Sequence of chain 1.A:
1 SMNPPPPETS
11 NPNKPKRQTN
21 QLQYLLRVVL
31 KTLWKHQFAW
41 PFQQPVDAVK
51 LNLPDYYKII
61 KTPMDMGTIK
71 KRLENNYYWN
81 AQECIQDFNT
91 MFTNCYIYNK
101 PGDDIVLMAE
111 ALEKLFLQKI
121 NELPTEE

Binding-site contacts:
Ligand atom C13 contacts residue ILE105 of chain 1.A at 4.0 Å (hydrophobic).
Ligand atom C14 contacts residue PRO41 of chain 1.A at 3.8 Å (hydrophobic).
Ligand atom C25 contacts residue PRO41 of chain 1.A at 4.0 Å (hydrophobic).
Ligand atom C10 contacts residue LEU53 of chain 1.A at 3.9 Å (hydrophobic).
Ligand atom C28 contacts residue PHE42 of chain 1.A at 3.7 Å (hydrophobic).
Ligand atom C17 contacts residue EDO1 of chain 1.D at 3.9 Å.
Ligand atom C9 contacts residue EDO1 of chain 1.D at 3.9 Å.
Ligand atom O1 contacts residue LEU53 of chain 1.A at 3.6 Å.
Ligand atom C10 contacts residue ASN99 of chain 1.A at 3.4 Å.
Ligand atom C21 contacts residue LEU51 of chain 1.A at 3.7 Å (hydrophobic).
Ligand atom N3 contacts residue ILE105 of chain 1.A at 3.8 Å.
Ligand atom N5 contacts residue ILE105 of chain 1.A at 4.0 Å.
Ligand atom C21 contacts residue TRP40 of chain 1.A at 4.0 Å (hydrophobic).
Ligand atom C24 contacts residue LEU51 of chain 1.A at 3.8 Å (hydrophobic).
Ligand atom C14 contacts residue TRP40 of chain 1.A at 3.7 Å (hydrophobic).
Ligand atom O4 contacts residue TRP40 of chain 1.A at 3.4 Å.
Ligand atom C28 contacts residue VAL46 of chain 1.A at 4.0 Å (hydrophobic).
Ligand atom C24 contacts residue PRO41 of chain 1.A at 3.4 Å (hydrophobic).
Ligand atom C16 contacts residue MET108 of chain 1.A at 4.0 Å (hydrophobic).
Ligand atom C26 contacts residue ILE105 of chain 1.A at 4.0 Å (hydrophobic).
Ligand atom N5 contacts residue ASN99 of chain 1.A at 3.1 Å (h-bond).
Ligand atom C23 contacts residue LEU51 of chain 1.A at 3.6 Å (hydrophobic).
Ligand atom C20 contacts residue LEU51 of chain 1.A at 4.0 Å (hydrophobic).
Ligand atom N1 contacts residue LEU53 of chain 1.A at 3.8 Å.
Ligand atom CL1 contacts residue EDO1 of chain 1.D at 4.0 Å.
Ligand atom C14 contacts residue ILE105 of chain 1.A at 3.6 Å (hydrophobic).
Ligand atom C15 contacts residue PRO41 of chain 1.A at 4.0 Å (hydrophobic).
Ligand atom N4 contacts residue ILE105 of chain 1.A at 3.8 Å.
Ligand atom C15 contacts residue TRP40 of chain 1.A at 3.4 Å (hydrophobic).
Ligand atom C2 contacts residue LEU53 of chain 1.A at 3.9 Å (hydrophobic).
Ligand atom C23 contacts residue PRO41 of chain 1.A at 3.4 Å (hydrophobic).
Ligand atom N6 contacts residue ASN99 of chain 1.A at 3.6 Å.
Ligand atom CL1 contacts residue MET108 of chain 1.A at 3.9 Å.
Ligand atom N6 contacts residue ILE105 of chain 1.A at 3.8 Å.
Ligand atom CL1 contacts residue ASP104 of chain 1.A at 3.6 Å.
Ligand atom C28 contacts residue PRO41 of chain 1.A at 3.6 Å (hydrophobic).
Ligand atom C15 contacts residue MET108 of chain 1.A at 3.6 Å (hydrophobic).
Ligand atom O4 contacts residue LEU51 of chain 1.A at 3.7 Å.
Ligand atom C1 contacts residue LEU53 of chain 1.A at 3.7 Å (hydrophobic).
Ligand atom C27 contacts residue ILE105 of chain 1.A at 3.7 Å (hydrophobic).

The protein below binds the small molecule below.
Small molecule (SMILES): COc1ccc2c(c1)C(c1ccc(Cl)cc1)=N[C@@H](CC(=O)NCCCNC(=O)OC(C)(C)C)c1nnc(C)n1-2